Binding-site contacts:
Ligand atom N3 contacts residue PHE183 of chain 1.A at 3.8 Å.
Ligand atom C2 contacts residue OXY1 of chain 1.E at 3.8 Å.
Ligand atom O2 contacts residue GLN249 of chain 1.A at 3.6 Å.
Ligand atom N7 contacts residue OXY1 of chain 1.E at 3.8 Å.
Ligand atom O6 contacts residue TYR10 of chain 1.B at 3.8 Å.
Ligand atom C5 contacts residue PHE183 of chain 1.A at 3.2 Å (hydrophobic).
Ligand atom N7 contacts residue PHE183 of chain 1.A at 3.5 Å.
Ligand atom O2 contacts residue SER247 of chain 1.A at 3.5 Å.
Ligand atom C5 contacts residue OXY1 of chain 1.E at 3.3 Å.
Ligand atom C6 contacts residue GLN249 of chain 1.A at 3.7 Å.
Ligand atom C2 contacts residue GLN249 of chain 1.A at 3.7 Å.
Ligand atom O6 contacts residue VAL69 of chain 1.B at 3.8 Å.
Ligand atom N3 contacts residue ARG200 of chain 1.A at 3.2 Å (salt-bridge).
Ligand atom N9 contacts residue PHE183 of chain 1.A at 3.4 Å.
Ligand atom C4 contacts residue PHE183 of chain 1.A at 3.3 Å (hydrophobic).
Ligand atom O2 contacts residue ILE248 of chain 1.A at 2.8 Å (h-bond).
Ligand atom N7 contacts residue ALA71 of chain 1.B at 3.5 Å.
Ligand atom C6 contacts residue OXY1 of chain 1.E at 3.3 Å.
Ligand atom N8 contacts residue ALA71 of chain 1.B at 3.7 Å.
Ligand atom N3 contacts residue OXY1 of chain 1.E at 3.5 Å (h-bond).
Ligand atom N1 contacts residue PHE183 of chain 1.A at 3.6 Å.
Ligand atom N8 contacts residue PHE183 of chain 1.A at 3.5 Å.
Ligand atom O6 contacts residue OXY1 of chain 1.E at 3.7 Å.
Ligand atom C4 contacts residue ASN275 of chain 1.A at 3.8 Å.
Ligand atom N9 contacts residue OXY1 of chain 1.E at 3.6 Å.
Ligand atom N8 contacts residue THR72 of chain 1.B at 3.5 Å (h-bond).
Ligand atom C2 contacts residue PHE183 of chain 1.A at 3.7 Å (hydrophobic).
Ligand atom N1 contacts residue GLN249 of chain 1.A at 2.9 Å (h-bond).
Ligand atom N8 contacts residue LEU194 of chain 1.A at 3.6 Å.
Ligand atom O6 contacts residue PHE183 of chain 1.A at 3.8 Å.
Ligand atom C2 contacts residue ARG200 of chain 1.A at 3.6 Å.
Ligand atom O6 contacts residue THR72 of chain 1.B at 3.8 Å.
Ligand atom C6 contacts residue PHE183 of chain 1.A at 3.4 Å (hydrophobic).
Ligand atom N1 contacts residue OXY1 of chain 1.E at 3.6 Å (h-bond).
Ligand atom N3 contacts residue ASN275 of chain 1.A at 3.5 Å (h-bond).
Ligand atom N9 contacts residue LEU194 of chain 1.A at 3.7 Å.
Ligand atom O2 contacts residue ARG200 of chain 1.A at 2.9 Å (salt-bridge).
Ligand atom O6 contacts residue GLN249 of chain 1.A at 3.1 Å (h-bond).
Ligand atom N7 contacts residue THR72 of chain 1.B at 2.9 Å (h-bond).
Ligand atom C4 contacts residue OXY1 of chain 1.E at 3.2 Å.

Sequence of chain 1.B:
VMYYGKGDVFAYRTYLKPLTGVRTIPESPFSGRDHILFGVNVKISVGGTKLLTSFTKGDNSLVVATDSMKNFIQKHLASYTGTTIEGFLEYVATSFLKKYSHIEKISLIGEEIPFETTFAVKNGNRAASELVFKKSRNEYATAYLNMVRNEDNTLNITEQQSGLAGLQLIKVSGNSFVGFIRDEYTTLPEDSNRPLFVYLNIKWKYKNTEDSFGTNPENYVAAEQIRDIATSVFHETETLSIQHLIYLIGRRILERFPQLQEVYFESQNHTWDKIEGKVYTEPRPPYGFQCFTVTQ

This protein binds this small molecule.
Small molecule (SMILES): O=c1[nH]c(=O)c2nn[nH]c2[nH]1

Sequence of chain 1.A:
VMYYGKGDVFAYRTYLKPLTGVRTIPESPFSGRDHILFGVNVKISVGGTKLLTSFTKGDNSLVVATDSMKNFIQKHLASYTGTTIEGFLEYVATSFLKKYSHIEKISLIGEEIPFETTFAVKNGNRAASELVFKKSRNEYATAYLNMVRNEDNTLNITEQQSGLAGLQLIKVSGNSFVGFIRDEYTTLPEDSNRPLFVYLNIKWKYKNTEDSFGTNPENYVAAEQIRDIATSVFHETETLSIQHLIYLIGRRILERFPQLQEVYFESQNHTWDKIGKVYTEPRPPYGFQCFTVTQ